Sequence of chain 1.I:
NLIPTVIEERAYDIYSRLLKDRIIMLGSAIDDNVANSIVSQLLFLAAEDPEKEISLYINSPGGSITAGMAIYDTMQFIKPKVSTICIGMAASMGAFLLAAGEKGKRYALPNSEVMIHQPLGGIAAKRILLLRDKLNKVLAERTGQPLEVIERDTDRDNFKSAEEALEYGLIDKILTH

The protein below binds the small molecule below.
Small molecule (SMILES): C[C@@H]1C[C@H]2C(=O)OC[C@H](NC(=O)[C@H](Cc3cc(F)cc(F)c3)NC(=O)CC[C@@H]3C=CC=CC3)C(=O)N3CCC[C@H]3C(=O)N3CCCC[C@H]3C(=O)N[C@@H](C)C(=O)N2C1

Binding-site contacts:
Ligand atom N contacts residue TYR62 of chain 1.I at 2.7 Å (h-bond).
Ligand atom C9 contacts residue LEU48 of chain 1.H at 3.6 Å (hydrophobic).
Ligand atom O contacts residue TYR62 of chain 1.I at 2.5 Å (h-bond).
Ligand atom CE2 contacts residue LEU114 of chain 1.I at 3.8 Å (hydrophobic).
Ligand atom CZ contacts residue THR79 of chain 1.H at 3.5 Å.
Ligand atom N contacts residue SER60 of chain 1.I at 3.8 Å.
Ligand atom F2 contacts residue THR79 of chain 1.H at 3.5 Å.
Ligand atom F1 contacts residue VAL44 of chain 1.H at 3.1 Å.
Ligand atom CD2 contacts residue LEU189 of chain 1.I at 3.8 Å (hydrophobic).
Ligand atom CD1 contacts residue TYR62 of chain 1.I at 3.6 Å (hydrophobic).
Ligand atom C contacts residue TYR62 of chain 1.I at 3.5 Å (hydrophobic).
Ligand atom C2 contacts residue ILE28 of chain 1.I at 3.7 Å (hydrophobic).
Ligand atom CE1 contacts residue ILE92 of chain 1.I at 3.3 Å (hydrophobic).
Ligand atom C5 contacts residue LEU23 of chain 1.I at 3.5 Å (hydrophobic).
Ligand atom F2 contacts residue LEU114 of chain 1.I at 3.6 Å.
Ligand atom CB contacts residue TYR62 of chain 1.I at 3.7 Å (hydrophobic).
Ligand atom CZ contacts residue LEU114 of chain 1.I at 3.7 Å (hydrophobic).
Ligand atom CB contacts residue TYR112 of chain 1.I at 3.6 Å (hydrophobic).
Ligand atom F1 contacts residue LEU48 of chain 1.H at 3.4 Å.
Ligand atom CG contacts residue TYR112 of chain 1.I at 3.6 Å (hydrophobic).
Ligand atom CB contacts residue LEU189 of chain 1.I at 3.6 Å (hydrophobic).
Ligand atom F2 contacts residue PHE82 of chain 1.H at 3.2 Å.
Ligand atom C contacts residue PHE82 of chain 1.H at 3.8 Å (hydrophobic).
Ligand atom F1 contacts residue ILE92 of chain 1.I at 2.7 Å.
Ligand atom CA contacts residue TYR62 of chain 1.I at 3.8 Å (hydrophobic).
Ligand atom CB contacts residue ILE90 of chain 1.I at 3.6 Å (hydrophobic).
Ligand atom CE contacts residue ILE28 of chain 1.I at 3.8 Å (hydrophobic).
Ligand atom C3 contacts residue ASP26 of chain 1.I at 3.3 Å.
Ligand atom CD contacts residue TYR62 of chain 1.I at 3.3 Å (hydrophobic).
Ligand atom CD2 contacts residue PHE82 of chain 1.H at 3.8 Å (hydrophobic).
Ligand atom C7 contacts residue ILE28 of chain 1.I at 3.8 Å (hydrophobic).
Ligand atom CE1 contacts residue LEU48 of chain 1.H at 3.5 Å (hydrophobic).
Ligand atom O2 contacts residue LEU48 of chain 1.H at 3.6 Å.
Ligand atom C8 contacts residue TYR62 of chain 1.I at 3.7 Å (hydrophobic).
Ligand atom O contacts residue PHE82 of chain 1.H at 3.5 Å.
Ligand atom C9 contacts residue TYR62 of chain 1.I at 3.6 Å (hydrophobic).
Ligand atom CE contacts residue ASP26 of chain 1.I at 3.3 Å.
Ligand atom CD1 contacts residue LEU48 of chain 1.H at 3.7 Å (hydrophobic).
Ligand atom F2 contacts residue ASP78 of chain 1.H at 3.8 Å.
Ligand atom N contacts residue TYR62 of chain 1.I at 3.8 Å.

Sequence of chain 1.H:
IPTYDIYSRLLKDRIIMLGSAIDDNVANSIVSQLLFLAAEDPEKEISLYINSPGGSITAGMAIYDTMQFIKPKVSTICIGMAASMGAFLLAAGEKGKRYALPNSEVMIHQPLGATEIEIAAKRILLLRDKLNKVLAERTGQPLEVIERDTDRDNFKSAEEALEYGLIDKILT